Binding-site contacts:
Ligand atom C2 contacts residue ASN31 of chain 1.C at 2.4 Å.
Ligand atom C1 contacts residue ASN31 of chain 1.C at 1.4 Å.
Ligand atom C5 contacts residue ASN31 of chain 1.C at 3.5 Å.
Ligand atom C7 contacts residue ASN31 of chain 1.C at 3.7 Å.
Ligand atom C5 contacts residue THR33 of chain 1.C at 3.9 Å.
Ligand atom C4 contacts residue ASN31 of chain 1.C at 4.2 Å.
Ligand atom O6 contacts residue THR314 of chain 1.C at 4.4 Å.
Ligand atom C8 contacts residue ASN31 of chain 1.C at 3.3 Å.
Ligand atom C6 contacts residue THR33 of chain 1.C at 4.3 Å.
Ligand atom O5 contacts residue THR314 of chain 1.C at 4.1 Å.
Ligand atom O5 contacts residue ASN31 of chain 1.C at 2.2 Å (h-bond).
Ligand atom N2 contacts residue ASN31 of chain 1.C at 2.9 Å (h-bond).
Ligand atom C3 contacts residue ASN31 of chain 1.C at 3.8 Å.
Ligand atom C6 contacts residue ASN31 of chain 1.C at 4.5 Å.
Ligand atom O5 contacts residue THR33 of chain 1.C at 4.2 Å.
Ligand atom O6 contacts residue ASN31 of chain 1.C at 4.0 Å.

This protein binds this small molecule.
Small molecule (SMILES): CC(=O)N[C@@H]1[C@@H](O)[C@H](O)[C@@H](CO)O[C@H]1O

Sequence of chain 1.C:
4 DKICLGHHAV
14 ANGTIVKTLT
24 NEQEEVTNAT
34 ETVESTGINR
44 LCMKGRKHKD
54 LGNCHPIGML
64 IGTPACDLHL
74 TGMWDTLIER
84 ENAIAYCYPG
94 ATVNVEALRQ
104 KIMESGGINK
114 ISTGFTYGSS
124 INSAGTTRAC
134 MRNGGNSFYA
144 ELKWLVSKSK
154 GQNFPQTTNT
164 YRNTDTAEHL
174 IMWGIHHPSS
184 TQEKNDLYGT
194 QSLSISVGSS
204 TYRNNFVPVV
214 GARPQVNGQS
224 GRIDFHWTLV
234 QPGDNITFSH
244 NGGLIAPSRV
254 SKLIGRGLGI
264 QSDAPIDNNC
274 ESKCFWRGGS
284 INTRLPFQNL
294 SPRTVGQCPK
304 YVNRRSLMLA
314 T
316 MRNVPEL